Binding-site contacts:
Ligand atom O contacts residue ASP31 of chain 1.C at 3.2 Å (salt-bridge).
Ligand atom NZ contacts residue ASP346 of chain 1.C at 3.0 Å (salt-bridge).
Ligand atom CG contacts residue LEU330 of chain 1.C at 3.6 Å (hydrophobic).
Ligand atom CE contacts residue TYR297 of chain 1.C at 3.6 Å (hydrophobic).
Ligand atom NZ contacts residue ASP348 of chain 1.C at 3.0 Å (salt-bridge).
Ligand atom OD2 contacts residue ALA277 of chain 1.C at 3.3 Å.
Ligand atom N contacts residue TYR297 of chain 1.C at 2.5 Å (h-bond).
Ligand atom CB contacts residue SER382 of chain 1.C at 3.2 Å.
Ligand atom CB contacts residue ALA277 of chain 1.C at 3.8 Å (hydrophobic).
Ligand atom CB contacts residue TYR297 of chain 1.C at 3.3 Å (hydrophobic).
Ligand atom OD1 contacts residue ARG224 of chain 1.C at 3.5 Å.
Ligand atom C contacts residue HIS349 of chain 1.C at 3.5 Å.
Ligand atom OD2 contacts residue SER381 of chain 1.C at 2.5 Å (h-bond).
Ligand atom CG contacts residue SER382 of chain 1.C at 3.4 Å.
Ligand atom OD2 contacts residue LYS65 of chain 1.C at 3.8 Å.
Ligand atom O contacts residue ALA329 of chain 1.C at 3.6 Å.
Ligand atom CG contacts residue LYS65 of chain 1.C at 3.7 Å.
Ligand atom CG contacts residue SER381 of chain 1.C at 3.6 Å.
Ligand atom OD2 contacts residue SER382 of chain 1.C at 3.0 Å (h-bond).
Ligand atom CA contacts residue ASP31 of chain 1.C at 3.8 Å.
Ligand atom O contacts residue LYS65 of chain 1.C at 2.9 Å (salt-bridge).
Ligand atom O contacts residue HIS349 of chain 1.C at 2.9 Å (h-bond).
Ligand atom CG contacts residue ARG224 of chain 1.C at 3.2 Å.
Ligand atom CE contacts residue ASP348 of chain 1.C at 3.9 Å.
Ligand atom OD2 contacts residue LEU29 of chain 1.C at 3.6 Å.
Ligand atom C contacts residue ASP31 of chain 1.C at 3.7 Å.
Ligand atom OD2 contacts residue ARG299 of chain 1.C at 2.9 Å (salt-bridge).
Ligand atom OD1 contacts residue LYS294 of chain 1.C at 3.3 Å (salt-bridge).
Ligand atom CA contacts residue TYR297 of chain 1.C at 3.6 Å (hydrophobic).
Ligand atom OD2 contacts residue LYS42 of chain 1.C at 3.1 Å (salt-bridge).
Ligand atom CB contacts residue ARG224 of chain 1.C at 3.7 Å.
Ligand atom CB contacts residue LEU29 of chain 1.C at 3.7 Å (hydrophobic).
Ligand atom CD contacts residue ARG224 of chain 1.C at 3.7 Å.
Ligand atom OD2 contacts residue SER41 of chain 1.C at 3.4 Å.
Ligand atom CG contacts residue LYS294 of chain 1.C at 3.2 Å.
Ligand atom CG contacts residue ALA277 of chain 1.C at 3.6 Å (hydrophobic).
Ligand atom OE2 contacts residue ARG224 of chain 1.C at 3.2 Å (salt-bridge).
Ligand atom OD1 contacts residue SER41 of chain 1.C at 3.5 Å.
Ligand atom OD2 contacts residue LYS294 of chain 1.C at 2.5 Å (salt-bridge).
Ligand atom OD1 contacts residue ASP31 of chain 1.C at 3.6 Å.

The protein below binds the small molecule below.
Small molecule (SMILES): C[C@H](NC(=O)[C@H](CC(=O)O)NC(=O)[C@H](CCCCN)NC(=O)[C@H](CC(=O)O)NC(=O)[C@H](CCC(=O)O)NC(=O)[C@@H](N)CC(=O)O)C(=O)N[C@H](C=O)CC(=O)O

Sequence of chain 1.C:
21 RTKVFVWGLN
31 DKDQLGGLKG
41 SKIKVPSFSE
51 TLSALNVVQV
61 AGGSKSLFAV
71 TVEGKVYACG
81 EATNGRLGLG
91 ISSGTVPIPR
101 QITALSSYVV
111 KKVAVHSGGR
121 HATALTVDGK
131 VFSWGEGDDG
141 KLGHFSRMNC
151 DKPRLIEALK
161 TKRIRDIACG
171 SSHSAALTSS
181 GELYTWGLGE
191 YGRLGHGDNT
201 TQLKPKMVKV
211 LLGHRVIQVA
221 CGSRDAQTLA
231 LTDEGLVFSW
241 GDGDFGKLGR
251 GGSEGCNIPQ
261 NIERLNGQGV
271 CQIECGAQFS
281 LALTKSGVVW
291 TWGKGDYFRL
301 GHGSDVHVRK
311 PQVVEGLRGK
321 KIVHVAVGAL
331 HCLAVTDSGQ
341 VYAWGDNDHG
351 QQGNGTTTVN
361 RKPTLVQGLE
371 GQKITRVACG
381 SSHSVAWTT